A small-molecule ligand and the protein it binds are described below.
Small molecule (SMILES): CC(=O)N[C@@H]1[C@@H](O)[C@H](O)[C@@H](CO)O[C@H]1O

Sequence of chain 1.B:
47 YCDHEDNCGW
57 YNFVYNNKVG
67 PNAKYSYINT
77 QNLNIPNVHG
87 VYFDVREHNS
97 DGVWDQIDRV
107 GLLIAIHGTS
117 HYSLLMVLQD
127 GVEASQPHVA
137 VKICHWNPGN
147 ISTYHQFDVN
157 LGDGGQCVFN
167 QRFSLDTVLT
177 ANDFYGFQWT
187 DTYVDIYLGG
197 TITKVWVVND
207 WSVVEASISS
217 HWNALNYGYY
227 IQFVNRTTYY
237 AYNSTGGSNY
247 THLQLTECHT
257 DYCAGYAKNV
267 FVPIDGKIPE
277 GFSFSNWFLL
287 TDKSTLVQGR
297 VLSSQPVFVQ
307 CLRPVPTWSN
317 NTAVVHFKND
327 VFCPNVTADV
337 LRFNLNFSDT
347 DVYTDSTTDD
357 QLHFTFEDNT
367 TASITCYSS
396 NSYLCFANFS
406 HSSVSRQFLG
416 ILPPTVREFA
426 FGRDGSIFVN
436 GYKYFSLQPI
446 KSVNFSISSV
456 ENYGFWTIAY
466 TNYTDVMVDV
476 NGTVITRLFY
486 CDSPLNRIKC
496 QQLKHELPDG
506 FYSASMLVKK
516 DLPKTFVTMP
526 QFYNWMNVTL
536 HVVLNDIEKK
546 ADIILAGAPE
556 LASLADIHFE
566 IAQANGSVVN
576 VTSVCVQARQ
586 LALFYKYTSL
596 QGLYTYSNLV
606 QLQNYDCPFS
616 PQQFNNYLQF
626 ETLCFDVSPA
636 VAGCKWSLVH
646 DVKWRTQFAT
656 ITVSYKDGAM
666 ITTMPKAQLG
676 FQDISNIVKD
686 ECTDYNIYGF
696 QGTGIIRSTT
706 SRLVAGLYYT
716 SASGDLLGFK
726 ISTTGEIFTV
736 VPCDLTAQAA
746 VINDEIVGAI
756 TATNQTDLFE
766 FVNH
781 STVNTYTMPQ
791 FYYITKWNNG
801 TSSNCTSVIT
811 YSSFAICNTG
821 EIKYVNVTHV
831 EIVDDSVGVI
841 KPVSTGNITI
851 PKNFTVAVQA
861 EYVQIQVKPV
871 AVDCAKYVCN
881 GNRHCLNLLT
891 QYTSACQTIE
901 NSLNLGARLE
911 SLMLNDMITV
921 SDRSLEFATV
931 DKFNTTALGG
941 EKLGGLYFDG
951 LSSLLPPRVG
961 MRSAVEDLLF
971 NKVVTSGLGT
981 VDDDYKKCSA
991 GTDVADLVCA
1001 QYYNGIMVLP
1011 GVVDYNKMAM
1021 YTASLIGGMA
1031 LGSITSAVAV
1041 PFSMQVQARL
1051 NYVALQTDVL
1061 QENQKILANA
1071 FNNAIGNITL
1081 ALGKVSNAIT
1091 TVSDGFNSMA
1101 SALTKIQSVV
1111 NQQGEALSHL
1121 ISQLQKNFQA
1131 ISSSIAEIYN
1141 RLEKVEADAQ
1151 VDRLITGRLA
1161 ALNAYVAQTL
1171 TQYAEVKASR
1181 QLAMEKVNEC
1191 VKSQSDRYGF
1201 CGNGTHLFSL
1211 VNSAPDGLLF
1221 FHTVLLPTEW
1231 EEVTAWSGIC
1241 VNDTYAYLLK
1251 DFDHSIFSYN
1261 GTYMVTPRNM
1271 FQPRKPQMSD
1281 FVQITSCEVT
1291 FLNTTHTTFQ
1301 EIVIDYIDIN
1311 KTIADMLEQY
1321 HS

Binding-site contacts:
Ligand atom C8 contacts residue ASN1260 of chain 1.B at 4.1 Å.
Ligand atom C1 contacts residue ASN1260 of chain 1.B at 1.4 Å.
Ligand atom O7 contacts residue ASN1260 of chain 1.B at 4.4 Å.
Ligand atom C2 contacts residue ASN1260 of chain 1.B at 2.5 Å.
Ligand atom O5 contacts residue ASN1260 of chain 1.B at 2.4 Å (h-bond).
Ligand atom C5 contacts residue ASN1260 of chain 1.B at 3.7 Å.
Ligand atom C4 contacts residue ASN1260 of chain 1.B at 4.2 Å.
Ligand atom N2 contacts residue ASN1260 of chain 1.B at 2.9 Å (h-bond).
Ligand atom C3 contacts residue ASN1260 of chain 1.B at 3.8 Å.
Ligand atom C7 contacts residue ASN1260 of chain 1.B at 3.7 Å.